Binding-site contacts:
Ligand atom C1 contacts residue ASN32 of chain 1.C at 1.4 Å.
Ligand atom C5 contacts residue ASN32 of chain 1.C at 3.6 Å.
Ligand atom C3 contacts residue ASN32 of chain 1.C at 3.8 Å.
Ligand atom O5 contacts residue ASN32 of chain 1.C at 2.4 Å (h-bond).
Ligand atom O7 contacts residue ASN32 of chain 1.C at 3.6 Å (h-bond).
Ligand atom O5 contacts residue THR34 of chain 1.C at 4.4 Å.
Ligand atom O6 contacts residue ALA33 of chain 1.C at 3.3 Å (h-bond).
Ligand atom C4 contacts residue ASN32 of chain 1.C at 4.3 Å.
Ligand atom C7 contacts residue ASN32 of chain 1.C at 3.4 Å.
Ligand atom C2 contacts residue ASN32 of chain 1.C at 2.5 Å.
Ligand atom O6 contacts residue THR34 of chain 1.C at 3.9 Å.
Ligand atom C6 contacts residue THR34 of chain 1.C at 3.9 Å.
Ligand atom C6 contacts residue ALA33 of chain 1.C at 4.2 Å (hydrophobic).
Ligand atom O5 contacts residue ALA33 of chain 1.C at 4.1 Å.
Ligand atom N2 contacts residue ASN32 of chain 1.C at 2.9 Å (h-bond).

Sequence of chain 1.C:
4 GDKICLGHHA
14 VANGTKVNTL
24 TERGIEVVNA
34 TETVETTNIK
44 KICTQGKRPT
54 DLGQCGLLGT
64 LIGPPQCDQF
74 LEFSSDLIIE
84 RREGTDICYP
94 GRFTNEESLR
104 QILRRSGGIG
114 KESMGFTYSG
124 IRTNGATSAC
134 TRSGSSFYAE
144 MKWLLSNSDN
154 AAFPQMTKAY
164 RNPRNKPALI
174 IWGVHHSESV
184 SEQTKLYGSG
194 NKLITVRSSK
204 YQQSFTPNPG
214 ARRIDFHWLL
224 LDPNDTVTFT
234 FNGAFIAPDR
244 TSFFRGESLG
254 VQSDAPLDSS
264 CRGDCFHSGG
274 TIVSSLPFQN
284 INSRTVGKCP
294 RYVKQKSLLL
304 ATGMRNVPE

The small molecule below binds the protein below.
Small molecule (SMILES): CC(=O)N[C@@H]1[C@@H](O)[C@H](O)[C@@H](CO)O[C@H]1O